A protein and the small-molecule ligand that binds it are described below.
Small molecule (SMILES): O=P(O)(O)OC[C@H]1O[C@@](CO)(OP(=O)(O)O)[C@@H](O)[C@@H]1O

Binding-site contacts:
Ligand atom O6P contacts residue LYS269 of chain 2.B at 3.0 Å (salt-bridge).
Ligand atom C4 contacts residue GLY246 of chain 2.B at 3.8 Å.
Ligand atom O4P contacts residue LYS269 of chain 2.B at 2.6 Å (salt-bridge).
Ligand atom O1P contacts residue LYS274 of chain 2.B at 2.9 Å.
Ligand atom O6P contacts residue ASN212 of chain 2.B at 3.3 Å (h-bond).
Ligand atom O5P contacts residue ASN212 of chain 2.B at 3.7 Å.
Ligand atom C1 contacts residue ASP121 of chain 2.B at 3.5 Å.
Ligand atom O5 contacts residue LYS274 of chain 2.B at 2.5 Å (salt-bridge).
Ligand atom O1 contacts residue LEU275 of chain 2.B at 3.0 Å.
Ligand atom O3 contacts residue SER247 of chain 2.B at 3.2 Å.
Ligand atom O2P contacts residue SER124 of chain 2.B at 2.9 Å (h-bond).
Ligand atom C3 contacts residue SER247 of chain 2.B at 3.8 Å.
Ligand atom O6 contacts residue LYS274 of chain 2.B at 2.8 Å (salt-bridge).
Ligand atom C3 contacts residue MET248 of chain 2.B at 3.8 Å (hydrophobic).
Ligand atom O4P contacts residue LYS274 of chain 2.B at 2.5 Å (salt-bridge).
Ligand atom O6P contacts residue TYR215 of chain 2.B at 3.3 Å.
Ligand atom P1 contacts residue LYS274 of chain 2.B at 3.4 Å.
Ligand atom O6P contacts residue TYR264 of chain 2.B at 3.1 Å (h-bond).
Ligand atom O3 contacts residue MET248 of chain 2.B at 4.0 Å.
Ligand atom O2 contacts residue LYS274 of chain 2.B at 3.8 Å.
Ligand atom O4P contacts residue TYR215 of chain 2.B at 3.1 Å (h-bond).
Ligand atom C3 contacts residue GLY246 of chain 2.B at 3.7 Å.
Ligand atom O1 contacts residue GLU280 of chain 2.B at 3.7 Å.
Ligand atom O3P contacts residue LYS274 of chain 2.B at 2.6 Å (salt-bridge).
Ligand atom O4P contacts residue TYR264 of chain 2.B at 3.8 Å.
Ligand atom O6 contacts residue TYR264 of chain 2.B at 3.4 Å (h-bond).
Ligand atom O4 contacts residue MET248 of chain 2.B at 3.2 Å.
Ligand atom O3 contacts residue GLY246 of chain 2.B at 2.7 Å (h-bond).
Ligand atom C2 contacts residue ASP121 of chain 2.B at 4.0 Å.
Ligand atom O5P contacts residue ARG243 of chain 2.A at 2.6 Å (salt-bridge).
Ligand atom O3 contacts residue ASP121 of chain 2.B at 3.9 Å.
Ligand atom C3 contacts residue ASP121 of chain 2.B at 3.3 Å.
Ligand atom O5P contacts residue LYS274 of chain 2.B at 3.8 Å.
Ligand atom P2 contacts residue LYS269 of chain 2.B at 3.4 Å.
Ligand atom P2 contacts residue LYS274 of chain 2.B at 3.1 Å.
Ligand atom P2 contacts residue TYR264 of chain 2.B at 3.6 Å.
Ligand atom C6 contacts residue LYS274 of chain 2.B at 3.4 Å.
Ligand atom C4 contacts residue MET248 of chain 2.B at 3.7 Å (hydrophobic).
Ligand atom C2 contacts residue LYS274 of chain 2.B at 3.7 Å.
Ligand atom C5 contacts residue LYS274 of chain 2.B at 3.4 Å.

Sequence of chain 2.A:
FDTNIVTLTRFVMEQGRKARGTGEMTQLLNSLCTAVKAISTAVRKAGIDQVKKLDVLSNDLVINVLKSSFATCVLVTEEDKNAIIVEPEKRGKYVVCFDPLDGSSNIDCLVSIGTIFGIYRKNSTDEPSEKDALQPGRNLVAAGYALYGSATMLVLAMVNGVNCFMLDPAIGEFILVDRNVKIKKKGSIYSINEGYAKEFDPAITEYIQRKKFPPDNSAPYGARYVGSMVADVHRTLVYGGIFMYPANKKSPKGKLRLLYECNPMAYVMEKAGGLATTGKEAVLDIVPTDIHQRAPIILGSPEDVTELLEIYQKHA

Sequence of chain 2.B:
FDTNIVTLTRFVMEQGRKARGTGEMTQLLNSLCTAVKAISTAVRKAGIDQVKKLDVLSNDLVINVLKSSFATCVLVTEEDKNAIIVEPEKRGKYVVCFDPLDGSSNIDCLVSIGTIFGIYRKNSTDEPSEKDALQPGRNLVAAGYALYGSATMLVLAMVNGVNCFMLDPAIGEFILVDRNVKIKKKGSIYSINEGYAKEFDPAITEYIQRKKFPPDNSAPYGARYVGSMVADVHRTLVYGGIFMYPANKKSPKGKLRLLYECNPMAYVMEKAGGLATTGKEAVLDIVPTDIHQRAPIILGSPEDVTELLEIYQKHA